Binding-site contacts:
Ligand atom C19 contacts residue LEU61 of chain 1.B at 4.2 Å (hydrophobic).
Ligand atom C10 contacts residue LEU99 of chain 1.B at 4.0 Å (hydrophobic).
Ligand atom C24 contacts residue TRP120 of chain 1.B at 4.2 Å (hydrophobic).
Ligand atom C1 contacts residue ASN40 of chain 1.B at 3.9 Å.
Ligand atom C6 contacts residue TYR16 of chain 1.B at 3.4 Å (hydrophobic).
Ligand atom C3 contacts residue VAL88 of chain 1.B at 4.2 Å (hydrophobic).
Ligand atom C5 contacts residue ASN40 of chain 1.B at 4.2 Å.
Ligand atom C12 contacts residue VAL88 of chain 1.B at 4.3 Å (hydrophobic).
Ligand atom C24 contacts residue MET90 of chain 1.B at 4.0 Å (hydrophobic).
Ligand atom C16 contacts residue MET90 of chain 1.B at 4.4 Å (hydrophobic).
Ligand atom C10 contacts residue VAL88 of chain 1.B at 4.2 Å (hydrophobic).
Ligand atom O1 contacts residue TYR16 of chain 1.B at 3.1 Å (h-bond).
Ligand atom C6 contacts residue VAL20 of chain 1.B at 4.4 Å (hydrophobic).
Ligand atom O1 contacts residue PHE86 of chain 1.B at 3.2 Å.
Ligand atom C1 contacts residue TYR16 of chain 1.B at 3.7 Å (hydrophobic).
Ligand atom C18 contacts residue GLY60 of chain 1.B at 3.4 Å.
Ligand atom C2 contacts residue PHE86 of chain 1.B at 3.4 Å (hydrophobic).
Ligand atom C11 contacts residue LEU99 of chain 1.B at 3.4 Å (hydrophobic).
Ligand atom C4 contacts residue ASN40 of chain 1.B at 3.8 Å.
Ligand atom C10 contacts residue VAL101 of chain 1.B at 3.8 Å (hydrophobic).
Ligand atom C24 contacts residue LEU99 of chain 1.B at 4.1 Å (hydrophobic).
Ligand atom C11 contacts residue TRP120 of chain 1.B at 3.9 Å (hydrophobic).
Ligand atom C2 contacts residue ASN40 of chain 1.B at 3.5 Å.
Ligand atom C1 contacts residue PHE86 of chain 1.B at 3.6 Å (hydrophobic).
Ligand atom O1 contacts residue ASP103 of chain 1.B at 2.4 Å (salt-bridge).
Ligand atom C25 contacts residue MET90 of chain 1.B at 4.0 Å (hydrophobic).
Ligand atom C1 contacts residue ASP103 of chain 1.B at 3.7 Å.
Ligand atom C10 contacts residue TRP120 of chain 1.B at 3.6 Å (hydrophobic).
Ligand atom C2 contacts residue ASP103 of chain 1.B at 4.2 Å.
Ligand atom C6 contacts residue ASN40 of chain 1.B at 4.2 Å.
Ligand atom C12 contacts residue LEU99 of chain 1.B at 4.4 Å (hydrophobic).
Ligand atom C6 contacts residue TYR57 of chain 1.B at 4.3 Å (hydrophobic).
Ligand atom C10 contacts residue ASN40 of chain 1.B at 3.8 Å.
Ligand atom C19 contacts residue GLY60 of chain 1.B at 4.2 Å.
Ligand atom O26 contacts residue GLY60 of chain 1.B at 4.2 Å.
Ligand atom O1 contacts residue MET116 of chain 1.B at 4.0 Å.
Ligand atom C2 contacts residue ALA118 of chain 1.B at 4.2 Å (hydrophobic).
Ligand atom C11 contacts residue ASN40 of chain 1.B at 4.4 Å.
Ligand atom C2 contacts residue VAL101 of chain 1.B at 4.1 Å (hydrophobic).
Ligand atom C3 contacts residue ASN40 of chain 1.B at 3.4 Å.

Sequence of chain 1.B:
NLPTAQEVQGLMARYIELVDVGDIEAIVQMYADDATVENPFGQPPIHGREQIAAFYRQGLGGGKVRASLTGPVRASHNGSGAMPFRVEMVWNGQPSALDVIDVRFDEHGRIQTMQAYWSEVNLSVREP

A small-molecule ligand and the protein it binds are described below.
Small molecule (SMILES): C[C@]12CCc3c(ccc4cc(O)ccc34)[C@@H]1CCC2=O